A small-molecule ligand and the protein it binds are described below.
Small molecule (SMILES): Cc1cn([C@H]2C[C@H](O[P](=O)(O)OC[C@H]3O[C@@H](n4ccc(N)nc4=O)C[C@@H]3O[P](=O)(O)OC[C@H]3O[C@@H](n4cnc5c(=O)nc(N)[nH]c54)C[C@@H]3O[P](=O)(O)OC[C@H]3O[C@@H](n4cnc5c(=O)nc(N)[nH]c54)C[C@@H]3O[P](=O)(O)OC[C@H]3O[C@@H](n4cc(C)c(=O)[nH]c4=O)C[C@@H]3O)[C@@H](CO[P](=O)(O)O[C@H]3C[C@H](n4cc(C)c(=O)[nH]c4=O)O[C@@H]3CO[P](=O)(O)O[C@H]3C[C@H](n4cc(C)c(=O)[nH]c4=O)O[C@@H]3CO[P](=O)(O)O[C@H]3C[C@H](n4cnc5c(=O)nc(N)[nH]c54)O[C@@H]3CO[P](=O)(O)O[C@H]3C[C@H](n4cnc5c(=O)nc(N)[nH]c54)O[C@@H]3CO)O2)c(=O)[nH]c1=O

Binding-site contacts:
Ligand atom OP1 contacts residue THR53 of chain 1.A at 2.8 Å (h-bond).
Ligand atom O4 contacts residue ARG68 of chain 1.A at 3.4 Å (salt-bridge).
Ligand atom C6 contacts residue TRP72 of chain 1.A at 3.3 Å (hydrophobic).
Ligand atom N3 contacts residue TRP72 of chain 1.A at 3.3 Å.
Ligand atom N7 contacts residue HIS109 of chain 1.A at 2.8 Å (h-bond).
Ligand atom C2 contacts residue TRP72 of chain 1.A at 3.2 Å (hydrophobic).
Ligand atom N1 contacts residue ASP73 of chain 1.A at 2.8 Å (salt-bridge).
Ligand atom O5' contacts residue THR53 of chain 1.A at 3.3 Å.
Ligand atom P contacts residue SER55 of chain 1.A at 3.3 Å.
Ligand atom O4 contacts residue HIS100 of chain 1.A at 2.9 Å.
Ligand atom C7 contacts residue PHE47 of chain 1.A at 3.4 Å (hydrophobic).
Ligand atom O2 contacts residue MET49 of chain 1.A at 3.2 Å (h-bond).
Ligand atom O6 contacts residue TRP72 of chain 1.A at 3.2 Å.
Ligand atom C4 contacts residue TRP27 of chain 1.A at 3.4 Å (hydrophobic).
Ligand atom O2 contacts residue TYR28 of chain 1.A at 3.2 Å (h-bond).
Ligand atom N2 contacts residue ASP73 of chain 1.A at 2.9 Å (salt-bridge).
Ligand atom N3 contacts residue TRP27 of chain 1.A at 3.3 Å.
Ligand atom C7 contacts residue HIS100 of chain 1.A at 3.1 Å.
Ligand atom C5 contacts residue TYR28 of chain 1.A at 3.3 Å (hydrophobic).
Ligand atom O2 contacts residue ARG68 of chain 1.A at 2.9 Å (salt-bridge).
Ligand atom O6 contacts residue ASP73 of chain 1.A at 3.3 Å (salt-bridge).
Ligand atom O6 contacts residue HIS109 of chain 1.A at 3.1 Å.
Ligand atom OP2 contacts residue SER55 of chain 1.A at 2.6 Å (h-bond).
Ligand atom C4 contacts residue PHE47 of chain 1.A at 3.4 Å (hydrophobic).
Ligand atom N1 contacts residue TRP72 of chain 1.A at 3.3 Å.
Ligand atom O6 contacts residue GLY110 of chain 1.A at 3.0 Å (h-bond).
Ligand atom C2 contacts residue TYR28 of chain 1.A at 3.4 Å (hydrophobic).
Ligand atom C4 contacts residue TYR28 of chain 1.A at 3.1 Å (hydrophobic).
Ligand atom O2 contacts residue TYR36 of chain 1.A at 3.1 Å.
Ligand atom O4 contacts residue TRP27 of chain 1.A at 3.2 Å.
Ligand atom O6 contacts residue ARG57 of chain 1.A at 3.0 Å (salt-bridge).
Ligand atom N3 contacts residue ASP99 of chain 1.A at 3.4 Å (salt-bridge).
Ligand atom N3 contacts residue LEU101 of chain 1.A at 3.1 Å.
Ligand atom O4 contacts residue TYR28 of chain 1.A at 2.8 Å (h-bond).
Ligand atom N1 contacts residue GLU105 of chain 1.A at 3.1 Å (salt-bridge).
Ligand atom OP1 contacts residue SER55 of chain 1.A at 3.1 Å (h-bond).
Ligand atom N3 contacts residue TYR28 of chain 1.A at 2.8 Å (h-bond).
Ligand atom N7 contacts residue LYS25 of chain 1.A at 2.7 Å (salt-bridge).
Ligand atom N2 contacts residue GLU105 of chain 1.A at 2.7 Å (salt-bridge).
Ligand atom C2 contacts residue LEU101 of chain 1.A at 3.1 Å (hydrophobic).

Sequence of chain 1.A:
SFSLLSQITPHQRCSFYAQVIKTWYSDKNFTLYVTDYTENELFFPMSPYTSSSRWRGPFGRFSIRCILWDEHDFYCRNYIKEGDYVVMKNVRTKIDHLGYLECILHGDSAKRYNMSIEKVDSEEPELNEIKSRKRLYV